Sequence of chain 2.A:
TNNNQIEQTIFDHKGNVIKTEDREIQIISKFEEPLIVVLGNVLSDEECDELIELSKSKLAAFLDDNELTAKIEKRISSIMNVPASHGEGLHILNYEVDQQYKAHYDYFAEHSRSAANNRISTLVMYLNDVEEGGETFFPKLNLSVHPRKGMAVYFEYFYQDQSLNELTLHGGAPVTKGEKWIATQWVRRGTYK

Binding-site contacts:
Ligand atom C1 contacts residue TRP210 of chain 2.A at 4.3 Å (hydrophobic).
Ligand atom C3 contacts residue TYR119 of chain 2.A at 4.2 Å (hydrophobic).
Ligand atom O1 contacts residue LEU117 of chain 2.A at 4.3 Å.
Ligand atom O5 contacts residue TYR125 of chain 2.A at 3.9 Å.
Ligand atom C5 contacts residue LYS204 of chain 2.A at 3.0 Å.
Ligand atom C5 contacts residue THR160 of chain 2.A at 3.4 Å.
Ligand atom O4 contacts residue GLY196 of chain 2.A at 4.1 Å.
Ligand atom O4 contacts residue TYR150 of chain 2.A at 4.2 Å.
Ligand atom O2 contacts residue ASP130 of chain 2.A at 4.0 Å.
Ligand atom O1 contacts residue ILE206 of chain 2.A at 3.7 Å.
Ligand atom O2 contacts residue CD1 of chain 2.B at 2.7 Å.
Ligand atom O2 contacts residue VAL148 of chain 2.A at 4.2 Å.
Ligand atom O4 contacts residue GLU159 of chain 2.A at 4.2 Å.
Ligand atom C5 contacts residue ILE206 of chain 2.A at 4.3 Å (hydrophobic).
Ligand atom O2 contacts residue THR208 of chain 2.A at 3.6 Å.
Ligand atom O4 contacts residue THR160 of chain 2.A at 2.3 Å (h-bond).
Ligand atom O4 contacts residue GLY158 of chain 2.A at 4.1 Å.
Ligand atom O5 contacts residue HIS194 of chain 2.A at 3.8 Å.
Ligand atom O2 contacts residue TRP210 of chain 2.A at 3.5 Å.
Ligand atom C4 contacts residue GLY196 of chain 2.A at 4.2 Å.
Ligand atom C1 contacts residue VAL148 of chain 2.A at 4.1 Å (hydrophobic).
Ligand atom O5 contacts residue HIS128 of chain 2.A at 3.8 Å.
Ligand atom C1 contacts residue THR208 of chain 2.A at 3.6 Å.
Ligand atom C2 contacts residue TYR125 of chain 2.A at 4.2 Å (hydrophobic).
Ligand atom O3 contacts residue TYR119 of chain 2.A at 3.7 Å.
Ligand atom C3 contacts residue ILE206 of chain 2.A at 3.5 Å (hydrophobic).
Ligand atom C1 contacts residue CD1 of chain 2.B at 3.4 Å.
Ligand atom C4 contacts residue GLY195 of chain 2.A at 4.3 Å.
Ligand atom O3 contacts residue GLY196 of chain 2.A at 3.4 Å.
Ligand atom O1 contacts residue THR208 of chain 2.A at 2.8 Å (h-bond).
Ligand atom O4 contacts residue LYS204 of chain 2.A at 2.6 Å (salt-bridge).
Ligand atom C2 contacts residue VAL148 of chain 2.A at 4.2 Å (hydrophobic).
Ligand atom C4 contacts residue THR160 of chain 2.A at 3.8 Å.
Ligand atom C3 contacts residue VAL148 of chain 2.A at 4.1 Å (hydrophobic).
Ligand atom O1 contacts residue TRP210 of chain 2.A at 4.1 Å.
Ligand atom O3 contacts residue ILE206 of chain 2.A at 3.9 Å.
Ligand atom C2 contacts residue CD1 of chain 2.B at 3.4 Å.
Ligand atom C5 contacts residue GLY196 of chain 2.A at 3.7 Å.
Ligand atom O5 contacts residue CD1 of chain 2.B at 2.7 Å.
Ligand atom O3 contacts residue LYS204 of chain 2.A at 2.6 Å (salt-bridge).

A protein and the small-molecule ligand that binds it are described below.
Small molecule (SMILES): O=C(O)CCC(=O)C(=O)O